Sequence of chain 1.A:
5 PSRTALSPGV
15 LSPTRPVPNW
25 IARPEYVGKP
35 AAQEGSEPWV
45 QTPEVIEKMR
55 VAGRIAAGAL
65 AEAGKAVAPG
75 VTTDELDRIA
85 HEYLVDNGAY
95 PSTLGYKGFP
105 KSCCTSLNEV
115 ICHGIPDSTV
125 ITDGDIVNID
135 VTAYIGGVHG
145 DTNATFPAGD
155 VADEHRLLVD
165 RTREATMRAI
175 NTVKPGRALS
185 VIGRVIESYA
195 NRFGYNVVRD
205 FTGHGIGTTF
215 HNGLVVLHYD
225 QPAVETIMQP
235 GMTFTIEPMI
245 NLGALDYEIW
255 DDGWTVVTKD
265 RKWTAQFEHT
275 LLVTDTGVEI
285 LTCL

This protein binds this small molecule.
Small molecule (SMILES): Fc1ccc(CSc2nnc[nH]2)cc1

Binding-site contacts:
Ligand atom F contacts residue TRP258 of chain 1.A at 3.3 Å.
Ligand atom C6 contacts residue HIS117 of chain 1.A at 3.8 Å.
Ligand atom F contacts residue TYR100 of chain 1.A at 3.2 Å.
Ligand atom C4 contacts residue HIS117 of chain 1.A at 3.7 Å.
Ligand atom C4 contacts residue TYR100 of chain 1.A at 3.5 Å (hydrophobic).
Ligand atom N2 contacts residue GLU272 of chain 1.A at 3.4 Å (salt-bridge).
Ligand atom N3 contacts residue ASP145 of chain 1.A at 3.3 Å (salt-bridge).
Ligand atom C8 contacts residue NI1 of chain 1.C at 3.0 Å.
Ligand atom C2 contacts residue CYS108 of chain 1.A at 3.6 Å (hydrophobic).
Ligand atom N2 contacts residue NI1 of chain 1.C at 2.0 Å (h-bond).
Ligand atom C2 contacts residue HIS117 of chain 1.A at 3.9 Å.
Ligand atom C8 contacts residue NI1 of chain 1.D at 2.9 Å.
Ligand atom N3 contacts residue NI1 of chain 1.B at 1.9 Å (h-bond).
Ligand atom N2 contacts residue NI1 of chain 1.B at 2.8 Å (h-bond).
Ligand atom N2 contacts residue GLU241 of chain 1.A at 3.1 Å (salt-bridge).
Ligand atom N3 contacts residue NI1 of chain 1.C at 3.0 Å (h-bond).
Ligand atom C5 contacts residue HIS117 of chain 1.A at 3.7 Å.
Ligand atom C9 contacts residue ASP134 of chain 1.A at 3.2 Å.
Ligand atom N2 contacts residue ASP145 of chain 1.A at 3.0 Å (salt-bridge).
Ligand atom C5 contacts residue TYR100 of chain 1.A at 3.7 Å (hydrophobic).
Ligand atom C5 contacts residue NI1 of chain 1.D at 3.6 Å.
Ligand atom S contacts residue CYS108 of chain 1.A at 3.7 Å.
Ligand atom C8 contacts residue HIS208 of chain 1.A at 3.6 Å.
Ligand atom C4 contacts residue TRP258 of chain 1.A at 3.9 Å (hydrophobic).
Ligand atom C3 contacts residue HIS117 of chain 1.A at 3.9 Å.
Ligand atom S contacts residue NI1 of chain 1.B at 3.9 Å.
Ligand atom C9 contacts residue NI1 of chain 1.B at 3.1 Å.
Ligand atom C3 contacts residue TRP258 of chain 1.A at 3.6 Å (hydrophobic).
Ligand atom C7 contacts residue THR97 of chain 1.A at 3.5 Å.
Ligand atom N3 contacts residue GLU272 of chain 1.A at 3.4 Å (salt-bridge).
Ligand atom C6 contacts residue NI1 of chain 1.D at 3.4 Å.
Ligand atom N2 contacts residue HIS208 of chain 1.A at 3.2 Å (h-bond).
Ligand atom N3 contacts residue ASP134 of chain 1.A at 3.0 Å (salt-bridge).
Ligand atom C9 contacts residue NI1 of chain 1.D at 3.1 Å.
Ligand atom N1 contacts residue NI1 of chain 1.D at 2.0 Å (h-bond).
Ligand atom S contacts residue ASP134 of chain 1.A at 3.3 Å (salt-bridge).
Ligand atom S contacts residue NI1 of chain 1.D at 3.7 Å.
Ligand atom C7 contacts residue CYS108 of chain 1.A at 3.7 Å (hydrophobic).
Ligand atom N1 contacts residue HIS117 of chain 1.A at 3.8 Å.
Ligand atom C8 contacts residue GLU241 of chain 1.A at 3.1 Å.